This protein binds this small molecule.
Small molecule (SMILES): CC(=O)N[C@H]1[C@H](O[C@H]2[C@H](O)[C@@H](NC(C)=O)CO[C@@H]2CO)O[C@H](CO)[C@@H](O)[C@@H]1O

Binding-site contacts:
Ligand atom N2 contacts residue ASN12 of chain 10.C at 3.8 Å.
Ligand atom C7 contacts residue ASN12 of chain 10.C at 3.9 Å.
Ligand atom C2 contacts residue ASN12 of chain 10.C at 3.2 Å.
Ligand atom O7 contacts residue ASN12 of chain 10.C at 3.7 Å.
Ligand atom C5 contacts residue ASN12 of chain 10.C at 4.1 Å.
Ligand atom C1 contacts residue ASN12 of chain 10.C at 2.2 Å.
Ligand atom O5 contacts residue ASN12 of chain 10.C at 2.7 Å (h-bond).

Sequence of chain 10.C:
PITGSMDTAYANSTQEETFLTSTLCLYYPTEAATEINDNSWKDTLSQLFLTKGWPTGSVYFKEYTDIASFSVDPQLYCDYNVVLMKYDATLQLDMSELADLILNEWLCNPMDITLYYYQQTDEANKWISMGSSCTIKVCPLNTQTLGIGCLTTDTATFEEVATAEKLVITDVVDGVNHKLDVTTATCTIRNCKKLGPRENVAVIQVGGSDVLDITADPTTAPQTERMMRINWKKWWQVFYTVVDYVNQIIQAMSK